Binding-site contacts:
Ligand atom O2 contacts residue TYR59 of chain 1.A at 3.3 Å.
Ligand atom O6 contacts residue TYR59 of chain 1.A at 4.0 Å.
Ligand atom C5 contacts residue TYR110 of chain 1.A at 3.9 Å (hydrophobic).
Ligand atom C5 contacts residue TYR59 of chain 1.A at 3.5 Å (hydrophobic).
Ligand atom C6 contacts residue TRP150 of chain 1.A at 4.3 Å (hydrophobic).
Ligand atom C3 contacts residue TYR110 of chain 1.A at 4.0 Å (hydrophobic).
Ligand atom C2 contacts residue TYR145 of chain 1.A at 4.2 Å (hydrophobic).
Ligand atom O2 contacts residue GLU147 of chain 1.A at 4.1 Å.
Ligand atom C5 contacts residue TRP150 of chain 1.A at 4.4 Å (hydrophobic).
Ligand atom C4 contacts residue TRP150 of chain 1.A at 3.7 Å (hydrophobic).
Ligand atom O4 contacts residue TYR59 of chain 1.A at 3.5 Å.
Ligand atom C1 contacts residue TYR59 of chain 1.A at 4.3 Å (hydrophobic).
Ligand atom O3 contacts residue GLU147 of chain 1.A at 2.6 Å (salt-bridge).
Ligand atom C6 contacts residue TYR110 of chain 1.A at 4.0 Å (hydrophobic).
Ligand atom C4 contacts residue TYR110 of chain 1.A at 4.0 Å (hydrophobic).
Ligand atom C2 contacts residue TYR110 of chain 1.A at 4.3 Å (hydrophobic).
Ligand atom C2 contacts residue ARG31 of chain 1.A at 3.9 Å.
Ligand atom O2 contacts residue TYR110 of chain 1.A at 3.9 Å.
Ligand atom O4 contacts residue TRP150 of chain 1.A at 4.4 Å.
Ligand atom C1 contacts residue TYR110 of chain 1.A at 3.9 Å (hydrophobic).
Ligand atom O5 contacts residue TYR59 of chain 1.A at 4.2 Å.
Ligand atom O2 contacts residue ARG31 of chain 1.A at 2.6 Å (salt-bridge).
Ligand atom O6 contacts residue TRP150 of chain 1.A at 3.1 Å (h-bond).
Ligand atom O5 contacts residue TYR110 of chain 1.A at 4.2 Å.
Ligand atom O4 contacts residue ARG31 of chain 1.A at 4.3 Å.
Ligand atom C2 contacts residue TYR59 of chain 1.A at 3.4 Å (hydrophobic).
Ligand atom C4 contacts residue TYR59 of chain 1.A at 4.1 Å (hydrophobic).
Ligand atom O4 contacts residue TYR110 of chain 1.A at 4.4 Å.
Ligand atom C3 contacts residue TYR59 of chain 1.A at 3.9 Å (hydrophobic).
Ligand atom C3 contacts residue TYR145 of chain 1.A at 3.7 Å (hydrophobic).
Ligand atom O3 contacts residue TYR59 of chain 1.A at 4.0 Å.
Ligand atom C2 contacts residue GLU147 of chain 1.A at 4.3 Å.
Ligand atom O6 contacts residue ARG31 of chain 1.A at 3.3 Å (salt-bridge).
Ligand atom O3 contacts residue TYR145 of chain 1.A at 3.4 Å (h-bond).
Ligand atom O5 contacts residue TRP150 of chain 1.A at 4.4 Å.
Ligand atom O2 contacts residue TYR145 of chain 1.A at 3.3 Å (h-bond).
Ligand atom C3 contacts residue GLU147 of chain 1.A at 4.0 Å.
Ligand atom C6 contacts residue ARG31 of chain 1.A at 3.0 Å.
Ligand atom C6 contacts residue TYR59 of chain 1.A at 3.9 Å (hydrophobic).
Ligand atom C5 contacts residue ARG31 of chain 1.A at 4.4 Å.

This small molecule binds to this protein.
Small molecule (SMILES): OC[C@H]1O[C@@H](O[C@H]2[C@H](O)[C@@H](O)[C@H](O)O[C@@H]2CO)[C@H](O)[C@@H](O)[C@@H]1O

Sequence of chain 1.A:
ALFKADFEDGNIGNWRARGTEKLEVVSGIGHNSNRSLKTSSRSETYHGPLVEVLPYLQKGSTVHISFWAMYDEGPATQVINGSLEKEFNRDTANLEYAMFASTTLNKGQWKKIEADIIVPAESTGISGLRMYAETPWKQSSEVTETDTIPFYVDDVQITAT